A small-molecule ligand and the protein it binds are described below.
Small molecule (SMILES): CC[C@H](C)[C@H](N)C(=O)N[C@@H](CC(C)C)C(=O)N1CCC[C@H]1C(=O)N[C@@H](CCSC)C(=O)N[C@@H](Cc1ccc(O)cc1)C(=O)N[C@@H](CCCCN)C(=O)N[C@@H](CC(C)C)C(=O)N[C@@H](CO)C(=O)N1CCC[C@H]1C=O

Sequence of chain 4.NA:
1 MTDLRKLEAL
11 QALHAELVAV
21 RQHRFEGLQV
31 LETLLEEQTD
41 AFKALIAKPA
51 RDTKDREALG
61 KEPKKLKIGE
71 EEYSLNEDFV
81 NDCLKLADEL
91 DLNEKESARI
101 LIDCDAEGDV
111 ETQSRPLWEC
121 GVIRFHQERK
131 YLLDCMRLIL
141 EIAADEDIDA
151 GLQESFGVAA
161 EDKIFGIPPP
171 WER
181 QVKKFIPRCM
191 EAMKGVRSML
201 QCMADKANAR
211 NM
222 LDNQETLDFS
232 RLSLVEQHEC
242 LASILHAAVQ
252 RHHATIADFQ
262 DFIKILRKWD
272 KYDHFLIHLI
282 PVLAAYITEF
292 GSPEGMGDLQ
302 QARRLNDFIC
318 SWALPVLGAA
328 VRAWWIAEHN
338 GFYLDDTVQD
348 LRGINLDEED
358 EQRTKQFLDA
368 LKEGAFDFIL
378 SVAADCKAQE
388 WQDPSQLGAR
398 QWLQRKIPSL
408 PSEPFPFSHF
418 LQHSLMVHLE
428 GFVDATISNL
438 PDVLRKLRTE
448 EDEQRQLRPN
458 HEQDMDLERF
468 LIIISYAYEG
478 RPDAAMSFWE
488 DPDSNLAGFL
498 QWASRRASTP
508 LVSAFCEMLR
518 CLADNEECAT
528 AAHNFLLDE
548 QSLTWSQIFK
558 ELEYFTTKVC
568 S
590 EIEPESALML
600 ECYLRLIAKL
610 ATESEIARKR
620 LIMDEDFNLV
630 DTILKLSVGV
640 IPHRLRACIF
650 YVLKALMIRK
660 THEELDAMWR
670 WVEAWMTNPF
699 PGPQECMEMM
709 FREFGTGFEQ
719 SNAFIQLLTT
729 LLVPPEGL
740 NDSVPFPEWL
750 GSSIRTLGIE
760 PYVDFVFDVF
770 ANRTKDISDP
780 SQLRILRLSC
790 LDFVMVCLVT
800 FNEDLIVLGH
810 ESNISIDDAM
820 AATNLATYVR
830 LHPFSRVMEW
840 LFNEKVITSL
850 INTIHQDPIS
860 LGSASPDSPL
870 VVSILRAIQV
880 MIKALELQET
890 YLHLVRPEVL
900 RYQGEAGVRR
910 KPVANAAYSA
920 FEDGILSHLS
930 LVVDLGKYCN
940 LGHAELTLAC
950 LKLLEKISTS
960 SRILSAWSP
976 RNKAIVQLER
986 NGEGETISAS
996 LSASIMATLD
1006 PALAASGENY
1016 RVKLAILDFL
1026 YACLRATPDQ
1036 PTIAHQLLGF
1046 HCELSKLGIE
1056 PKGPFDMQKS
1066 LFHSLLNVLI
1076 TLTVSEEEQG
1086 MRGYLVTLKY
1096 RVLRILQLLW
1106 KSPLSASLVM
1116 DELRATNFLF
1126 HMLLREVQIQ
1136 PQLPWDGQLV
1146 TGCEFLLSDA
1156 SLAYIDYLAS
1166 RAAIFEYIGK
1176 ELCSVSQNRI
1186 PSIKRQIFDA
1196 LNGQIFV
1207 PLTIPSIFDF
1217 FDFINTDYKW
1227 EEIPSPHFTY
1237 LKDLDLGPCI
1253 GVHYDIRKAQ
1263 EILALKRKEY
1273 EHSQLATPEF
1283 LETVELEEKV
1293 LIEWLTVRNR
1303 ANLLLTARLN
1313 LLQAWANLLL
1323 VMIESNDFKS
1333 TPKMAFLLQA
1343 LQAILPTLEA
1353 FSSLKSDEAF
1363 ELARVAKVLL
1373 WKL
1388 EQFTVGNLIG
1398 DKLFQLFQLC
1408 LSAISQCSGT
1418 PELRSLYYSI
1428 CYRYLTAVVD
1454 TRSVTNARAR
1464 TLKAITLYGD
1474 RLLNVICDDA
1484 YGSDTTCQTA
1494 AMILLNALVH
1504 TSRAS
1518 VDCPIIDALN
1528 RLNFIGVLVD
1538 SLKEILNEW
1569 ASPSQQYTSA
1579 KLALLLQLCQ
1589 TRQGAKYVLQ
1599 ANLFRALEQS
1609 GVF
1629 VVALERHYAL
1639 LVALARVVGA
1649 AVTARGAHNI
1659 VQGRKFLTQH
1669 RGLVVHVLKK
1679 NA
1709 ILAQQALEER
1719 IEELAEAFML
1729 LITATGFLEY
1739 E

Sequence of chain 4.MB:
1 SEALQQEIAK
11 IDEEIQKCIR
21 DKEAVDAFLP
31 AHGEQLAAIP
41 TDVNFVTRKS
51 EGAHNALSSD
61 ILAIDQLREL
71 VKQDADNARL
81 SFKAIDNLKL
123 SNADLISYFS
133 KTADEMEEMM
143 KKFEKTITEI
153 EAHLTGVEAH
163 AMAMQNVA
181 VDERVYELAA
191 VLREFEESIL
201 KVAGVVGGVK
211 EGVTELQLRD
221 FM

Binding-site contacts:
Ligand atom CG contacts residue ASN1072 of chain 4.NA at 4.2 Å.
Ligand atom CD1 contacts residue PHE1125 of chain 4.NA at 3.6 Å (hydrophobic).
Ligand atom CE2 contacts residue ASP182 of chain 4.MB at 4.2 Å.
Ligand atom CG2 contacts residue GLN1063 of chain 4.NA at 3.3 Å.
Ligand atom CD2 contacts residue GLN1063 of chain 4.NA at 3.6 Å.
Ligand atom CD1 contacts residue GLN1063 of chain 4.NA at 3.8 Å.
Ligand atom OH contacts residue ASP182 of chain 4.MB at 2.3 Å (salt-bridge).
Ligand atom CD2 contacts residue THR1121 of chain 4.NA at 4.0 Å.
Ligand atom CD2 contacts residue THR1121 of chain 4.NA at 4.3 Å.
Ligand atom CE1 contacts residue THR1121 of chain 4.NA at 3.9 Å.
Ligand atom O contacts residue VAL1202 of chain 4.NA at 3.2 Å.
Ligand atom CE2 contacts residue GLN1063 of chain 4.NA at 3.3 Å.
Ligand atom CD2 contacts residue LEU1129 of chain 4.NA at 4.2 Å (hydrophobic).
Ligand atom CD2 contacts residue HIS1126 of chain 4.NA at 3.4 Å.
Ligand atom CG contacts residue HIS1126 of chain 4.NA at 4.3 Å.
Ligand atom CD1 contacts residue ASN1072 of chain 4.NA at 4.0 Å.
Ligand atom OH contacts residue GLN1063 of chain 4.NA at 3.7 Å.
Ligand atom OH contacts residue ASN1072 of chain 4.NA at 3.1 Å (h-bond).
Ligand atom O contacts residue HIS1126 of chain 4.NA at 3.3 Å (h-bond).
Ligand atom CE1 contacts residue ASN1072 of chain 4.NA at 3.3 Å.
Ligand atom CD2 contacts residue PHE1125 of chain 4.NA at 4.2 Å (hydrophobic).
Ligand atom CD2 contacts residue ALA1120 of chain 4.NA at 3.5 Å (hydrophobic).
Ligand atom CE1 contacts residue ASP182 of chain 4.MB at 4.0 Å.
Ligand atom SD contacts residue ASN1072 of chain 4.NA at 3.7 Å.
Ligand atom OH contacts residue HIS1068 of chain 4.NA at 3.8 Å.
Ligand atom O contacts residue THR1121 of chain 4.NA at 4.0 Å.
Ligand atom CD1 contacts residue ASN1122 of chain 4.NA at 4.3 Å.
Ligand atom CG contacts residue GLN1063 of chain 4.NA at 4.3 Å.
Ligand atom C contacts residue VAL1202 of chain 4.NA at 4.2 Å (hydrophobic).
Ligand atom C contacts residue GLN1063 of chain 4.NA at 3.9 Å.
Ligand atom CZ contacts residue GLN1063 of chain 4.NA at 4.1 Å.
Ligand atom CD1 contacts residue THR1121 of chain 4.NA at 3.0 Å.
Ligand atom O contacts residue GLN1063 of chain 4.NA at 2.9 Å (h-bond).
Ligand atom CZ contacts residue ASN1072 of chain 4.NA at 3.5 Å.
Ligand atom CZ contacts residue ASP182 of chain 4.MB at 3.4 Å.
Ligand atom CA contacts residue GLN1063 of chain 4.NA at 4.3 Å.
Ligand atom CA contacts residue HIS1126 of chain 4.NA at 4.3 Å.
Ligand atom C contacts residue HIS1126 of chain 4.NA at 4.0 Å.
Ligand atom CG contacts residue THR1121 of chain 4.NA at 3.3 Å.
Ligand atom CB contacts residue THR1121 of chain 4.NA at 3.3 Å.